Binding-site contacts:
Ligand atom C8 contacts residue PHE93 of chain 1.F at 4.5 Å (hydrophobic).
Ligand atom C5 contacts residue ASN94 of chain 1.F at 3.6 Å.
Ligand atom C2 contacts residue ASN94 of chain 1.F at 2.3 Å.
Ligand atom C8 contacts residue ASN94 of chain 1.F at 3.9 Å.
Ligand atom C1 contacts residue ASN94 of chain 1.F at 1.4 Å.
Ligand atom C8 contacts residue ALA92 of chain 1.F at 3.7 Å (hydrophobic).
Ligand atom C4 contacts residue ASN94 of chain 1.F at 4.1 Å.
Ligand atom O5 contacts residue THR388 of chain 1.F at 4.1 Å.
Ligand atom O5 contacts residue ASN94 of chain 1.F at 2.4 Å (h-bond).
Ligand atom C3 contacts residue ASN94 of chain 1.F at 3.7 Å.
Ligand atom C7 contacts residue ASN94 of chain 1.F at 3.3 Å.
Ligand atom N2 contacts residue ASN94 of chain 1.F at 2.8 Å (h-bond).
Ligand atom O7 contacts residue ASN94 of chain 1.F at 3.5 Å (h-bond).

A small-molecule ligand and the protein it binds are described below.
Small molecule (SMILES): CC(=O)N[C@@H]1[C@@H](O)[C@H](O)[C@@H](CO)O[C@H]1O

Sequence of chain 1.F:
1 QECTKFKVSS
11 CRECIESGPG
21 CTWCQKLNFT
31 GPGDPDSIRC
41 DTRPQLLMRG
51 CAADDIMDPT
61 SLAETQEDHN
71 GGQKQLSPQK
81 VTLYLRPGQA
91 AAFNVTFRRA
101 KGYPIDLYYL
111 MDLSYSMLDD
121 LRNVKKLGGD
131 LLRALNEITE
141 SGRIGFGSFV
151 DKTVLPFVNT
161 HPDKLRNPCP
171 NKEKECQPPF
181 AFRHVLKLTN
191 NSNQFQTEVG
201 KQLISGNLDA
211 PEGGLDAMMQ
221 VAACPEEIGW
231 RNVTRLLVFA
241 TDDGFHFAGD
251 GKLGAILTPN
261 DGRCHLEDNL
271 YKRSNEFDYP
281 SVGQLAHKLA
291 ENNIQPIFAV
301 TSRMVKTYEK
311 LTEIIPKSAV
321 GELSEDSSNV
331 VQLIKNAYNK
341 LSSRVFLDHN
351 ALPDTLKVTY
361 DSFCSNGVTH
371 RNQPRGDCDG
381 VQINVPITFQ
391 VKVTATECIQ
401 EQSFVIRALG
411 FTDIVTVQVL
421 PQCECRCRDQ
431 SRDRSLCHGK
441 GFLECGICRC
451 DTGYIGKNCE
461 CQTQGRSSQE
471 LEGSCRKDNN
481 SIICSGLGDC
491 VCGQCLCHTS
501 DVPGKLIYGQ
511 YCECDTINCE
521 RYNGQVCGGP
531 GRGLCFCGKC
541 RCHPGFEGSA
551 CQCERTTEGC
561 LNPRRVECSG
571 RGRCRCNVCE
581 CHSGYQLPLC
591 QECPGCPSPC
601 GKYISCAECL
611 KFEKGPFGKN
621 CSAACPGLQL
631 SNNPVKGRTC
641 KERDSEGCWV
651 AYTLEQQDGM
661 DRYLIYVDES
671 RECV